Sequence of chain 1.A:
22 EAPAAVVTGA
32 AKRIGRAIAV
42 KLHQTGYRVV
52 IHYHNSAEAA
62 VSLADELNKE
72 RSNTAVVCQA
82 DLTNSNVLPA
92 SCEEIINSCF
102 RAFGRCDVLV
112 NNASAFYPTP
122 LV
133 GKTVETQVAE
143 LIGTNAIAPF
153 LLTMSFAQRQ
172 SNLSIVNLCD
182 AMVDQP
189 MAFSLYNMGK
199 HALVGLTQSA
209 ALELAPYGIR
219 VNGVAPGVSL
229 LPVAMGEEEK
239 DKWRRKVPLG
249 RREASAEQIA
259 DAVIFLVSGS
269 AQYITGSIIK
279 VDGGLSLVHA

The protein below binds the small molecule below.
Small molecule (SMILES): N#Cc1c(-c2ccccc2)[nH]c2nc(N)[nH]c(=O)c12

Binding-site contacts:
Ligand atom CAM contacts residue NAP1 of chain 1.E at 3.4 Å.
Ligand atom NAL contacts residue NAP1 of chain 1.E at 3.6 Å.
Ligand atom NAJ contacts residue NAP1 of chain 1.E at 2.9 Å (h-bond).
Ligand atom CAF contacts residue GLY225 of chain 1.A at 3.4 Å.
Ligand atom NAB contacts residue SER115 of chain 1.A at 2.9 Å (h-bond).
Ligand atom CAM contacts residue SER115 of chain 1.A at 3.9 Å.
Ligand atom CAR contacts residue PHE117 of chain 1.A at 3.7 Å (hydrophobic).
Ligand atom NAL contacts residue PHE117 of chain 1.A at 3.7 Å.
Ligand atom CAM contacts residue PHE117 of chain 1.A at 3.5 Å (hydrophobic).
Ligand atom CAG contacts residue CSX188 of chain 1.A at 3.9 Å.
Ligand atom NAK contacts residue NAP1 of chain 1.E at 2.9 Å (h-bond).
Ligand atom CAP contacts residue NAP1 of chain 1.E at 3.3 Å.
Ligand atom NAA contacts residue PRO230 of chain 1.A at 3.1 Å.
Ligand atom CAS contacts residue PHE117 of chain 1.A at 3.7 Å (hydrophobic).
Ligand atom NAL contacts residue ASP181 of chain 1.A at 3.9 Å.
Ligand atom OAC contacts residue NAP1 of chain 1.E at 3.4 Å (h-bond).
Ligand atom CAQ contacts residue NAP1 of chain 1.E at 3.4 Å.
Ligand atom CAR contacts residue NAP1 of chain 1.E at 3.8 Å.
Ligand atom CAD contacts residue NAP1 of chain 1.E at 3.5 Å.
Ligand atom NAL contacts residue TYR194 of chain 1.A at 2.8 Å (h-bond).
Ligand atom NAJ contacts residue PHE117 of chain 1.A at 3.7 Å.
Ligand atom CAO contacts residue NAP1 of chain 1.E at 3.6 Å.
Ligand atom CAP contacts residue PHE117 of chain 1.A at 3.8 Å (hydrophobic).
Ligand atom NAJ contacts residue TYR194 of chain 1.A at 3.4 Å (h-bond).
Ligand atom CAH contacts residue GLY225 of chain 1.A at 3.5 Å.
Ligand atom CAS contacts residue NAP1 of chain 1.E at 3.7 Å.
Ligand atom CAG contacts residue ASP181 of chain 1.A at 3.3 Å.
Ligand atom CAI contacts residue ASP181 of chain 1.A at 2.9 Å.
Ligand atom OAC contacts residue ARG34 of chain 1.A at 3.4 Å (salt-bridge).
Ligand atom CAH contacts residue NAP1 of chain 1.E at 3.9 Å.
Ligand atom CAD contacts residue PRO230 of chain 1.A at 3.9 Å (hydrophobic).
Ligand atom CAR contacts residue TYR194 of chain 1.A at 3.4 Å (hydrophobic).
Ligand atom OAC contacts residue PRO230 of chain 1.A at 3.7 Å.
Ligand atom NAB contacts residue PHE117 of chain 1.A at 3.6 Å.
Ligand atom NAA contacts residue NAP1 of chain 1.E at 3.6 Å (h-bond).
Ligand atom NAK contacts residue PHE117 of chain 1.A at 3.8 Å.
Ligand atom CAQ contacts residue PHE117 of chain 1.A at 3.7 Å (hydrophobic).
Ligand atom NAB contacts residue NAP1 of chain 1.E at 3.2 Å (h-bond).
Ligand atom CAN contacts residue NAP1 of chain 1.E at 3.5 Å.
Ligand atom CAO contacts residue PHE117 of chain 1.A at 3.8 Å (hydrophobic).